Sequence of chain 1.B:
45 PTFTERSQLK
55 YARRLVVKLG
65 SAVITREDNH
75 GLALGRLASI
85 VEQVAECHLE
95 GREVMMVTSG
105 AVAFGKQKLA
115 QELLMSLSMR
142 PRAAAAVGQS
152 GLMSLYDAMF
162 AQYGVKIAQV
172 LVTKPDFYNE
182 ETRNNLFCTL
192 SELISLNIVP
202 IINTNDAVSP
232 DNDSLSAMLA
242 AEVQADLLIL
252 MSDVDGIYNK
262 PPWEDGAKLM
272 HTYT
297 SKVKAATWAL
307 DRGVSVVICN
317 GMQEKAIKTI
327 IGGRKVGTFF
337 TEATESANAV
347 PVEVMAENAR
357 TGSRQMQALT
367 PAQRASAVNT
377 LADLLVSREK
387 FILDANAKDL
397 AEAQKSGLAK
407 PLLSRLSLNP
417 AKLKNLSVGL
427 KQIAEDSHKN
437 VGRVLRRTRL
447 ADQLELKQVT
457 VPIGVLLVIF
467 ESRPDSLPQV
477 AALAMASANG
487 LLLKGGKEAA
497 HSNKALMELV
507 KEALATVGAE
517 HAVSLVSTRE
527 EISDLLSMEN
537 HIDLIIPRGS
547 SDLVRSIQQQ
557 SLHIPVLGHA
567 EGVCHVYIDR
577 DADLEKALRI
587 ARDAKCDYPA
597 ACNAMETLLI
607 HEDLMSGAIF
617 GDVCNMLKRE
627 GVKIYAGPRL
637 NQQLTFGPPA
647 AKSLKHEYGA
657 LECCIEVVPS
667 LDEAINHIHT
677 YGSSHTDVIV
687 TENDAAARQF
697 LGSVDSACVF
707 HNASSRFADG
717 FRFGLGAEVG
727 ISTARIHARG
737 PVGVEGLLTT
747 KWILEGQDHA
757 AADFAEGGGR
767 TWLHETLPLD

Binding-site contacts:
Ligand atom OE1 contacts residue VAL209 of chain 1.B at 4.1 Å.
Ligand atom OE2 contacts residue PRO176 of chain 1.B at 4.4 Å.
Ligand atom CB contacts residue LYS175 of chain 1.B at 4.5 Å.
Ligand atom OE1 contacts residue THR174 of chain 1.B at 4.4 Å.
Ligand atom N contacts residue LYS175 of chain 1.B at 4.2 Å.
Ligand atom CA contacts residue LYS175 of chain 1.B at 3.9 Å.
Ligand atom CG contacts residue PRO176 of chain 1.B at 3.6 Å (hydrophobic).
Ligand atom OE2 contacts residue PRO211 of chain 1.B at 4.2 Å.
Ligand atom OE1 contacts residue PRO176 of chain 1.B at 3.0 Å.
Ligand atom CD contacts residue PRO176 of chain 1.B at 3.5 Å (hydrophobic).

A small-molecule ligand and the protein it binds are described below.
Small molecule (SMILES): N[C@@H](CCC(=O)O)C(=O)O